Binding-site contacts:
Ligand atom C2 contacts residue ASN114 of chain 3.B at 2.4 Å.
Ligand atom O7 contacts residue ASN114 of chain 3.B at 3.5 Å (h-bond).
Ligand atom N2 contacts residue ASN114 of chain 3.B at 2.8 Å (h-bond).
Ligand atom C7 contacts residue ASN114 of chain 3.B at 3.3 Å.
Ligand atom C1 contacts residue ASN114 of chain 3.B at 1.4 Å.
Ligand atom O5 contacts residue ASN114 of chain 3.B at 2.4 Å (h-bond).
Ligand atom O5 contacts residue ASP113 of chain 3.B at 4.3 Å.
Ligand atom C8 contacts residue ASN114 of chain 3.B at 4.1 Å.
Ligand atom C3 contacts residue ASN114 of chain 3.B at 3.7 Å.
Ligand atom C4 contacts residue ASN114 of chain 3.B at 4.2 Å.
Ligand atom C5 contacts residue ASN114 of chain 3.B at 3.7 Å.

Sequence of chain 3.B:
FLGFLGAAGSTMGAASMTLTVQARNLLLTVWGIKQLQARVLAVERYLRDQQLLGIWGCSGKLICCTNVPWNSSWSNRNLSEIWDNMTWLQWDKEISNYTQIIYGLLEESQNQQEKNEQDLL

This small molecule binds to this protein.
Small molecule (SMILES): CC(=O)N[C@@H]1[C@@H](O)[C@H](O)[C@@H](CO)O[C@H]1O